This small molecule binds to this protein.
Small molecule (SMILES): Cc1cc(CCCCCCCOc2ccc(C3=NCCO3)cc2)on1

Sequence of chain 33.A:
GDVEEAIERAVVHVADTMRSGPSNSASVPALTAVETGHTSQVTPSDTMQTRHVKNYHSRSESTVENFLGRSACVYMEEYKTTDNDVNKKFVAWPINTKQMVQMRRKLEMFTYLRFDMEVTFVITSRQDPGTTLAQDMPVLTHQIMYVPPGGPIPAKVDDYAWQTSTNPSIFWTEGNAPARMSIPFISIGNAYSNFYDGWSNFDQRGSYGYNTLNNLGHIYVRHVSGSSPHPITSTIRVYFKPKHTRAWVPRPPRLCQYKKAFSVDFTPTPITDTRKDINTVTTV

Sequence of chain 33.C:
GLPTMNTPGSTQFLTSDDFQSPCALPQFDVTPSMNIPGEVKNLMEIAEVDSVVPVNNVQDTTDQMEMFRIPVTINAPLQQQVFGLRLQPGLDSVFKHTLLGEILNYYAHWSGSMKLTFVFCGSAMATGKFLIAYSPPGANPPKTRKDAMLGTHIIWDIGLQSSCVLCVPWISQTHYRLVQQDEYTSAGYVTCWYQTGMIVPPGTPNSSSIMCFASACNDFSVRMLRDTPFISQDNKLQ

Sequence of chain 34.C:
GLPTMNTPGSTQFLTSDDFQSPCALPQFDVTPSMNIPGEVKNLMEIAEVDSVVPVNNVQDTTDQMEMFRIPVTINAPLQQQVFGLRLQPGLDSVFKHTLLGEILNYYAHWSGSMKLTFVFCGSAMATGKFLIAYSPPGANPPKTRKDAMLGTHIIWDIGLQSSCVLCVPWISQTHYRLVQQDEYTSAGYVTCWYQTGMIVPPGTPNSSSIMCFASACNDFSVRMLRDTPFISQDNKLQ

Binding-site contacts:
Ligand atom C1C contacts residue THR97 of chain 33.A at 3.9 Å.
Ligand atom C6B contacts residue TYR146 of chain 33.A at 3.8 Å (hydrophobic).
Ligand atom C5A contacts residue PRO168 of chain 33.A at 4.0 Å (hydrophobic).
Ligand atom C1C contacts residue PHE115 of chain 33.A at 3.9 Å (hydrophobic).
Ligand atom N3A contacts residue ALA24 of chain 33.C at 3.8 Å.
Ligand atom C6B contacts residue ILE183 of chain 33.A at 3.6 Å (hydrophobic).
Ligand atom C4B contacts residue ILE183 of chain 33.A at 4.0 Å (hydrophobic).
Ligand atom C3 contacts residue W711 of chain 33.F at 3.3 Å.
Ligand atom N2 contacts residue THR97 of chain 33.A at 3.7 Å.
Ligand atom C31 contacts residue LEU216 of chain 33.A at 3.4 Å (hydrophobic).
Ligand atom C31 contacts residue ASN214 of chain 33.A at 3.3 Å.
Ligand atom C4B contacts residue TYR146 of chain 33.A at 3.7 Å (hydrophobic).
Ligand atom C2C contacts residue LEU216 of chain 33.A at 3.7 Å (hydrophobic).
Ligand atom C31 contacts residue W711 of chain 33.F at 3.0 Å.
Ligand atom C1B contacts residue ILE183 of chain 33.A at 4.0 Å (hydrophobic).
Ligand atom C2C contacts residue THR97 of chain 33.A at 3.9 Å.
Ligand atom C4A contacts residue MET181 of chain 33.A at 3.6 Å (hydrophobic).
Ligand atom C2A contacts residue MET181 of chain 33.A at 3.7 Å (hydrophobic).
Ligand atom N3A contacts residue TYR146 of chain 33.A at 4.0 Å.
Ligand atom C3C contacts residue LEU216 of chain 33.A at 3.7 Å (hydrophobic).
Ligand atom C4A contacts residue LEU14 of chain 34.C at 4.0 Å (hydrophobic).
Ligand atom N3A contacts residue MET181 of chain 33.A at 3.3 Å.
Ligand atom C6C contacts residue ILE186 of chain 33.A at 3.9 Å (hydrophobic).
Ligand atom C2A contacts residue TYR146 of chain 33.A at 3.7 Å (hydrophobic).
Ligand atom C5A contacts residue ILE144 of chain 33.A at 3.7 Å (hydrophobic).
Ligand atom C5B contacts residue ILE183 of chain 33.A at 3.7 Å (hydrophobic).
Ligand atom C4 contacts residue TYR192 of chain 33.A at 3.5 Å (hydrophobic).
Ligand atom C4A contacts residue ILE170 of chain 33.A at 3.9 Å (hydrophobic).
Ligand atom C3C contacts residue TYR192 of chain 33.A at 4.0 Å (hydrophobic).
Ligand atom C3B contacts residue ILE219 of chain 33.A at 3.8 Å (hydrophobic).
Ligand atom O1B contacts residue ILE95 of chain 33.A at 3.6 Å.
Ligand atom C4C contacts residue MET117 of chain 33.A at 3.9 Å (hydrophobic).
Ligand atom O1 contacts residue THR97 of chain 33.A at 3.4 Å (h-bond).
Ligand atom O1 contacts residue W711 of chain 33.F at 3.7 Å.
Ligand atom N2 contacts residue W711 of chain 33.F at 2.9 Å.
Ligand atom O1A contacts residue PHE121 of chain 33.A at 4.0 Å.
Ligand atom C5B contacts residue TYR146 of chain 33.A at 3.4 Å (hydrophobic).
Ligand atom C5A contacts residue ILE170 of chain 33.A at 3.8 Å (hydrophobic).
Ligand atom C4A contacts residue ALA24 of chain 33.C at 4.0 Å (hydrophobic).
Ligand atom C2B contacts residue ILE219 of chain 33.A at 3.8 Å (hydrophobic).